A small-molecule ligand and the protein it binds are described below.
Small molecule (SMILES): CC(=O)N[C@H]1[C@@H](O[C@H]2[C@H](O)[C@@H](NC(C)=O)CO[C@@H]2CO)O[C@H](CO)[C@@H](O)[C@@H]1O

Sequence of chain 1.E:
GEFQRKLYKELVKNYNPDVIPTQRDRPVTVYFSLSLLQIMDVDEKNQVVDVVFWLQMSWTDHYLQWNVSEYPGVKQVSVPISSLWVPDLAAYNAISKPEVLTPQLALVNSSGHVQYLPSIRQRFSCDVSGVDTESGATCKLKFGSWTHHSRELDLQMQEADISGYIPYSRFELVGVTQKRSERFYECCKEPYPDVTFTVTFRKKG

Binding-site contacts:
Ligand atom C4 contacts residue ASN109 of chain 1.E at 4.1 Å.
Ligand atom C3 contacts residue ASN109 of chain 1.E at 3.8 Å.
Ligand atom C1 contacts residue ASN109 of chain 1.E at 1.4 Å.
Ligand atom C8 contacts residue HIS113 of chain 1.E at 3.9 Å.
Ligand atom C5 contacts residue HIS113 of chain 1.E at 3.6 Å.
Ligand atom C1 contacts residue HIS113 of chain 1.E at 3.6 Å.
Ligand atom C7 contacts residue SER110 of chain 1.E at 4.3 Å.
Ligand atom C5 contacts residue ASN109 of chain 1.E at 3.5 Å.
Ligand atom N2 contacts residue ASN109 of chain 1.E at 3.0 Å (h-bond).
Ligand atom C7 contacts residue ASN109 of chain 1.E at 3.8 Å.
Ligand atom C3 contacts residue SER111 of chain 1.E at 4.1 Å.
Ligand atom O7 contacts residue ASN109 of chain 1.E at 3.9 Å.
Ligand atom C8 contacts residue SER110 of chain 1.E at 3.4 Å.
Ligand atom O5 contacts residue ASN109 of chain 1.E at 2.2 Å (h-bond).
Ligand atom C8 contacts residue SER111 of chain 1.E at 3.3 Å.
Ligand atom N2 contacts residue SER111 of chain 1.E at 2.7 Å (h-bond).
Ligand atom C1 contacts residue SER111 of chain 1.E at 4.0 Å.
Ligand atom O5 contacts residue HIS113 of chain 1.E at 3.4 Å.
Ligand atom C6 contacts residue HIS113 of chain 1.E at 3.3 Å.
Ligand atom C2 contacts residue ASN109 of chain 1.E at 2.5 Å.
Ligand atom O6 contacts residue HIS113 of chain 1.E at 4.2 Å.
Ligand atom C2 contacts residue SER111 of chain 1.E at 3.8 Å.
Ligand atom C7 contacts residue SER111 of chain 1.E at 3.4 Å.
Ligand atom C8 contacts residue TYR31 of chain 1.E at 3.7 Å (hydrophobic).